Sequence of chain 16.C:
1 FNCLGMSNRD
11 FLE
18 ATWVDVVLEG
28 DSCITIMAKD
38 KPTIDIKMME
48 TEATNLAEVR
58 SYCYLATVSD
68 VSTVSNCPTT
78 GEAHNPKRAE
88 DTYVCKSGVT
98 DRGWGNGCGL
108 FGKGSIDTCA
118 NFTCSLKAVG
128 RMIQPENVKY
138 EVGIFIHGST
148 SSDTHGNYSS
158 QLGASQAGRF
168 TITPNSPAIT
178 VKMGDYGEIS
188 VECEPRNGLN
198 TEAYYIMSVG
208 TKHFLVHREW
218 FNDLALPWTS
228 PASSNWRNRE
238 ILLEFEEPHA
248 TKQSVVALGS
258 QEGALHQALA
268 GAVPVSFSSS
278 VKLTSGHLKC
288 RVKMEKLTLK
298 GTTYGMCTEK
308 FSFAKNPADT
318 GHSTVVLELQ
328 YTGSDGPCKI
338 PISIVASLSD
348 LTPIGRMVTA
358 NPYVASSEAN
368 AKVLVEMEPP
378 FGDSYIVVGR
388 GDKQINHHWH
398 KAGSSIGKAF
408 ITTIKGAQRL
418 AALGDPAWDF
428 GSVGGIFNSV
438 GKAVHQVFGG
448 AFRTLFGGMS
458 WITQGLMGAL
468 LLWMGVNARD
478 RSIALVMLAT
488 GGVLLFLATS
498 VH

Binding-site contacts:
Ligand atom O5 contacts residue THR89 of chain 16.C at 3.8 Å.
Ligand atom O5 contacts residue THR120 of chain 16.C at 3.4 Å (h-bond).
Ligand atom C2 contacts residue SER66 of chain 16.C at 4.4 Å.
Ligand atom C7 contacts residue ASN118 of chain 16.C at 3.6 Å.
Ligand atom C1 contacts residue THR89 of chain 16.C at 3.9 Å.
Ligand atom O6 contacts residue ASN118 of chain 16.C at 4.1 Å.
Ligand atom C7 contacts residue TYR90 of chain 16.C at 3.8 Å (hydrophobic).
Ligand atom O5 contacts residue PHE119 of chain 16.C at 4.2 Å.
Ligand atom C5 contacts residue ASN118 of chain 16.C at 3.7 Å.
Ligand atom C6 contacts residue THR89 of chain 16.C at 4.2 Å.
Ligand atom O7 contacts residue TYR90 of chain 16.C at 3.7 Å.
Ligand atom O6 contacts residue THR89 of chain 16.C at 3.5 Å.
Ligand atom C8 contacts residue ASN118 of chain 16.C at 3.9 Å.
Ligand atom C2 contacts residue ASN118 of chain 16.C at 2.4 Å.
Ligand atom C4 contacts residue ASN118 of chain 16.C at 4.2 Å.
Ligand atom N2 contacts residue TYR90 of chain 16.C at 4.5 Å.
Ligand atom C8 contacts residue TYR90 of chain 16.C at 3.9 Å (hydrophobic).
Ligand atom C5 contacts residue THR89 of chain 16.C at 4.1 Å.
Ligand atom C5 contacts residue THR120 of chain 16.C at 4.0 Å.
Ligand atom C1 contacts residue ASN118 of chain 16.C at 1.4 Å.
Ligand atom C6 contacts residue THR120 of chain 16.C at 3.4 Å.
Ligand atom C1 contacts residue SER66 of chain 16.C at 4.2 Å.
Ligand atom O6 contacts residue PHE119 of chain 16.C at 2.8 Å (h-bond).
Ligand atom C6 contacts residue PHE119 of chain 16.C at 4.1 Å (hydrophobic).
Ligand atom O7 contacts residue ASN118 of chain 16.C at 4.5 Å.
Ligand atom O5 contacts residue ASN118 of chain 16.C at 2.4 Å (h-bond).
Ligand atom N2 contacts residue ASN118 of chain 16.C at 2.9 Å (h-bond).
Ligand atom C3 contacts residue ASN118 of chain 16.C at 3.8 Å.
Ligand atom O6 contacts residue THR120 of chain 16.C at 3.1 Å (h-bond).

A protein and the small-molecule ligand that binds it are described below.
Small molecule (SMILES): CC(=O)N[C@@H]1[C@@H](O)[C@H](O)[C@@H](CO)O[C@H]1O